Sequence of chain 1.C:
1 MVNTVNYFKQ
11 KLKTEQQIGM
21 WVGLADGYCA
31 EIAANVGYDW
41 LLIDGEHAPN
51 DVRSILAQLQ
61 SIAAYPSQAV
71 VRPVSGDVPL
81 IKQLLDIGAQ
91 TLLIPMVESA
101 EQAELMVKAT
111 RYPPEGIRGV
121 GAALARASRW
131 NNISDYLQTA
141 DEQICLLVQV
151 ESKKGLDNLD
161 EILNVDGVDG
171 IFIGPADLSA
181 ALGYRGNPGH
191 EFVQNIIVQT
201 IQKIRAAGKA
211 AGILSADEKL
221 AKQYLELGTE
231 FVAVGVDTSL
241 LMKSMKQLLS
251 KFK

Sequence of chain 1.A:
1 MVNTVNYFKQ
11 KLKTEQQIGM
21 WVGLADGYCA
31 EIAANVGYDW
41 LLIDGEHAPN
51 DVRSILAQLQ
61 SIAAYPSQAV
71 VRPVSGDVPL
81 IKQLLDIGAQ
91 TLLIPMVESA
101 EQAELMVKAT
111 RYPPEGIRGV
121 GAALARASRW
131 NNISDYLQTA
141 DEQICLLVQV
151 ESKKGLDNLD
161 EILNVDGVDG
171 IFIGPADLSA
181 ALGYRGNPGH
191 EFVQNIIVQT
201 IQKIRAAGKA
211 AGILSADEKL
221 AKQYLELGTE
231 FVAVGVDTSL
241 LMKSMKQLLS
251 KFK

This protein binds this small molecule.
Small molecule (SMILES): O=CCCC(=O)O

Binding-site contacts:
Ligand atom O4 contacts residue ARG72 of chain 1.C at 2.9 Å (salt-bridge).
Ligand atom C4 contacts residue GLY121 of chain 1.A at 4.1 Å.
Ligand atom C2 contacts residue GLY121 of chain 1.A at 3.9 Å.
Ligand atom C2 contacts residue VAL120 of chain 1.A at 4.1 Å (hydrophobic).
Ligand atom O4 contacts residue LEU214 of chain 1.C at 4.5 Å.
Ligand atom O4 contacts residue HIS47 of chain 1.C at 4.4 Å.
Ligand atom O2 contacts residue ALA122 of chain 1.A at 3.4 Å (h-bond).
Ligand atom C1 contacts residue ALA122 of chain 1.A at 3.5 Å (hydrophobic).
Ligand atom O1 contacts residue ALA122 of chain 1.A at 3.2 Å (h-bond).
Ligand atom C1 contacts residue ALA176 of chain 1.C at 4.3 Å (hydrophobic).
Ligand atom O1 contacts residue ALA176 of chain 1.C at 3.8 Å.
Ligand atom C1 contacts residue ALA123 of chain 1.A at 3.5 Å (hydrophobic).
Ligand atom C3 contacts residue GLY121 of chain 1.A at 4.2 Å.
Ligand atom C4 contacts residue VAL120 of chain 1.A at 4.2 Å (hydrophobic).
Ligand atom O4 contacts residue VAL120 of chain 1.A at 4.5 Å.
Ligand atom C4 contacts residue TRP21 of chain 1.C at 4.4 Å (hydrophobic).
Ligand atom C3 contacts residue LEU124 of chain 1.A at 3.6 Å (hydrophobic).
Ligand atom O4 contacts residue TRP21 of chain 1.C at 4.2 Å.
Ligand atom C1 contacts residue VAL120 of chain 1.A at 4.4 Å (hydrophobic).
Ligand atom O2 contacts residue GLY121 of chain 1.A at 3.3 Å.
Ligand atom C4 contacts residue HIS47 of chain 1.C at 4.2 Å.
Ligand atom C1 contacts residue GLY121 of chain 1.A at 3.5 Å.
Ligand atom O2 contacts residue LEU124 of chain 1.A at 3.7 Å.
Ligand atom C3 contacts residue PYR1 of chain 1.K at 4.3 Å.
Ligand atom C4 contacts residue LEU124 of chain 1.A at 3.6 Å (hydrophobic).
Ligand atom C4 contacts residue PYR1 of chain 1.K at 3.9 Å.
Ligand atom C2 contacts residue ALA176 of chain 1.C at 3.9 Å (hydrophobic).
Ligand atom C3 contacts residue LEU214 of chain 1.C at 4.1 Å (hydrophobic).
Ligand atom O1 contacts residue VAL120 of chain 1.A at 4.4 Å.
Ligand atom O1 contacts residue GLY121 of chain 1.A at 3.7 Å.
Ligand atom O1 contacts residue ALA123 of chain 1.A at 3.6 Å (h-bond).
Ligand atom C2 contacts residue PYR1 of chain 1.K at 4.2 Å.
Ligand atom O2 contacts residue ALA123 of chain 1.A at 2.8 Å (h-bond).
Ligand atom C4 contacts residue ARG72 of chain 1.C at 3.3 Å.
Ligand atom O4 contacts residue MN1 of chain 1.L at 4.1 Å.
Ligand atom O4 contacts residue PYR1 of chain 1.K at 2.8 Å.